This small molecule binds to this protein.
Small molecule (SMILES): COc1ccc(C2=NN(C3CCN(C(=O)CN4C(=O)CC(C)(C)CC4=O)CC3)C(=O)[C@@H]3CC=CC[C@H]23)cc1OC

Sequence of chain 1.A:
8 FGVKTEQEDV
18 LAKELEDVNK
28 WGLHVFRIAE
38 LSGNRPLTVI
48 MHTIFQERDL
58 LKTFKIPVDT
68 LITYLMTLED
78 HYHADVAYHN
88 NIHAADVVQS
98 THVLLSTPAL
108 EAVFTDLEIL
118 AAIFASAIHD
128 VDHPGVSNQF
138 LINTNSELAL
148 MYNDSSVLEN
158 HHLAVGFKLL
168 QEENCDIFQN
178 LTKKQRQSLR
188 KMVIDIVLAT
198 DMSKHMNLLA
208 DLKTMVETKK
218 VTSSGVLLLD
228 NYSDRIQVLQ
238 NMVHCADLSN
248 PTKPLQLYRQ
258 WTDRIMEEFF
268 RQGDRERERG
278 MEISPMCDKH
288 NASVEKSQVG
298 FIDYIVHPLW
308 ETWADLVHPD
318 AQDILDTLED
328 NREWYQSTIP

Binding-site contacts:
Ligand atom C17 contacts residue PHE298 of chain 1.A at 3.5 Å (hydrophobic).
Ligand atom C3 contacts residue PHE298 of chain 1.A at 3.6 Å (hydrophobic).
Ligand atom C19 contacts residue MET283 of chain 1.A at 3.9 Å (hydrophobic).
Ligand atom C1 contacts residue GLN295 of chain 1.A at 3.8 Å.
Ligand atom C25 contacts residue LEU245 of chain 1.A at 3.9 Å (hydrophobic).
Ligand atom C2 contacts residue ILE262 of chain 1.A at 3.7 Å (hydrophobic).
Ligand atom C1 contacts residue ILE262 of chain 1.A at 3.8 Å (hydrophobic).
Ligand atom C17 contacts residue GLY297 of chain 1.A at 3.5 Å.
Ligand atom C21 contacts residue MET199 of chain 1.A at 3.8 Å (hydrophobic).
Ligand atom C30 contacts residue MET283 of chain 1.A at 3.2 Å (hydrophobic).
Ligand atom O2 contacts residue MET283 of chain 1.A at 2.8 Å.
Ligand atom C1 contacts residue ASN247 of chain 1.A at 3.7 Å.
Ligand atom O1 contacts residue ILE262 of chain 1.A at 3.7 Å.
Ligand atom O6 contacts residue PHE298 of chain 1.A at 3.4 Å.
Ligand atom C20 contacts residue EDO1 of chain 1.G at 4.0 Å.
Ligand atom O4 contacts residue PHE298 of chain 1.A at 3.1 Å.
Ligand atom C18 contacts residue PHE298 of chain 1.A at 3.8 Å (hydrophobic).
Ligand atom O5 contacts residue MET199 of chain 1.A at 3.3 Å.
Ligand atom O6 contacts residue GLN295 of chain 1.A at 3.0 Å (h-bond).
Ligand atom O1 contacts residue GLN295 of chain 1.A at 3.0 Å (h-bond).
Ligand atom C23 contacts residue HIS86 of chain 1.A at 4.0 Å.
Ligand atom C10 contacts residue MET283 of chain 1.A at 3.6 Å (hydrophobic).
Ligand atom C4 contacts residue PHE298 of chain 1.A at 3.8 Å (hydrophobic).
Ligand atom N3 contacts residue MET283 of chain 1.A at 3.9 Å.
Ligand atom C2 contacts residue PHE298 of chain 1.A at 3.2 Å (hydrophobic).
Ligand atom C24 contacts residue ASP244 of chain 1.A at 3.9 Å.
Ligand atom C28 contacts residue PHE298 of chain 1.A at 3.6 Å (hydrophobic).
Ligand atom C20 contacts residue MET283 of chain 1.A at 3.8 Å (hydrophobic).
Ligand atom C25 contacts residue MET199 of chain 1.A at 3.8 Å (hydrophobic).
Ligand atom C4 contacts residue ILE262 of chain 1.A at 4.0 Å (hydrophobic).
Ligand atom C24 contacts residue MET199 of chain 1.A at 4.0 Å (hydrophobic).
Ligand atom C30 contacts residue PHE298 of chain 1.A at 3.8 Å (hydrophobic).
Ligand atom C26 contacts residue LEU245 of chain 1.A at 3.6 Å (hydrophobic).
Ligand atom N1 contacts residue PHE266 of chain 1.A at 3.6 Å.
Ligand atom C29 contacts residue PHE298 of chain 1.A at 3.4 Å (hydrophobic).
Ligand atom C1 contacts residue THR259 of chain 1.A at 4.0 Å.
Ligand atom O1 contacts residue PHE298 of chain 1.A at 3.5 Å.
Ligand atom C30 contacts residue GLN295 of chain 1.A at 3.7 Å.
Ligand atom C5 contacts residue PHE298 of chain 1.A at 3.7 Å (hydrophobic).
Ligand atom C25 contacts residue ASP244 of chain 1.A at 3.9 Å.